The protein below binds the small molecule below.
Small molecule (SMILES): CC(=O)N[C@@H]1[C@@H](O)[C@H](O)[C@@H](CO)O[C@H]1O

Binding-site contacts:
Ligand atom C7 contacts residue ASN702 of chain 1.O at 3.3 Å.
Ligand atom C5 contacts residue ASN702 of chain 1.O at 3.7 Å.
Ligand atom C3 contacts residue ASN702 of chain 1.O at 3.8 Å.
Ligand atom N2 contacts residue ASN702 of chain 1.O at 2.9 Å (h-bond).
Ligand atom C8 contacts residue GLY1124 of chain 1.O at 3.4 Å.
Ligand atom C2 contacts residue ASN702 of chain 1.O at 2.5 Å.
Ligand atom C7 contacts residue ILE1123 of chain 1.O at 4.4 Å (hydrophobic).
Ligand atom C1 contacts residue ASN702 of chain 1.O at 1.5 Å.
Ligand atom C8 contacts residue ILE1123 of chain 1.O at 3.8 Å (hydrophobic).
Ligand atom O5 contacts residue ASN702 of chain 1.O at 2.4 Å (h-bond).
Ligand atom C4 contacts residue ASN702 of chain 1.O at 4.3 Å.
Ligand atom O7 contacts residue ILE1123 of chain 1.O at 4.3 Å.
Ligand atom O7 contacts residue ASN702 of chain 1.O at 3.4 Å (h-bond).
Ligand atom C8 contacts residue ASN702 of chain 1.O at 4.4 Å.

Sequence of chain 1.O:
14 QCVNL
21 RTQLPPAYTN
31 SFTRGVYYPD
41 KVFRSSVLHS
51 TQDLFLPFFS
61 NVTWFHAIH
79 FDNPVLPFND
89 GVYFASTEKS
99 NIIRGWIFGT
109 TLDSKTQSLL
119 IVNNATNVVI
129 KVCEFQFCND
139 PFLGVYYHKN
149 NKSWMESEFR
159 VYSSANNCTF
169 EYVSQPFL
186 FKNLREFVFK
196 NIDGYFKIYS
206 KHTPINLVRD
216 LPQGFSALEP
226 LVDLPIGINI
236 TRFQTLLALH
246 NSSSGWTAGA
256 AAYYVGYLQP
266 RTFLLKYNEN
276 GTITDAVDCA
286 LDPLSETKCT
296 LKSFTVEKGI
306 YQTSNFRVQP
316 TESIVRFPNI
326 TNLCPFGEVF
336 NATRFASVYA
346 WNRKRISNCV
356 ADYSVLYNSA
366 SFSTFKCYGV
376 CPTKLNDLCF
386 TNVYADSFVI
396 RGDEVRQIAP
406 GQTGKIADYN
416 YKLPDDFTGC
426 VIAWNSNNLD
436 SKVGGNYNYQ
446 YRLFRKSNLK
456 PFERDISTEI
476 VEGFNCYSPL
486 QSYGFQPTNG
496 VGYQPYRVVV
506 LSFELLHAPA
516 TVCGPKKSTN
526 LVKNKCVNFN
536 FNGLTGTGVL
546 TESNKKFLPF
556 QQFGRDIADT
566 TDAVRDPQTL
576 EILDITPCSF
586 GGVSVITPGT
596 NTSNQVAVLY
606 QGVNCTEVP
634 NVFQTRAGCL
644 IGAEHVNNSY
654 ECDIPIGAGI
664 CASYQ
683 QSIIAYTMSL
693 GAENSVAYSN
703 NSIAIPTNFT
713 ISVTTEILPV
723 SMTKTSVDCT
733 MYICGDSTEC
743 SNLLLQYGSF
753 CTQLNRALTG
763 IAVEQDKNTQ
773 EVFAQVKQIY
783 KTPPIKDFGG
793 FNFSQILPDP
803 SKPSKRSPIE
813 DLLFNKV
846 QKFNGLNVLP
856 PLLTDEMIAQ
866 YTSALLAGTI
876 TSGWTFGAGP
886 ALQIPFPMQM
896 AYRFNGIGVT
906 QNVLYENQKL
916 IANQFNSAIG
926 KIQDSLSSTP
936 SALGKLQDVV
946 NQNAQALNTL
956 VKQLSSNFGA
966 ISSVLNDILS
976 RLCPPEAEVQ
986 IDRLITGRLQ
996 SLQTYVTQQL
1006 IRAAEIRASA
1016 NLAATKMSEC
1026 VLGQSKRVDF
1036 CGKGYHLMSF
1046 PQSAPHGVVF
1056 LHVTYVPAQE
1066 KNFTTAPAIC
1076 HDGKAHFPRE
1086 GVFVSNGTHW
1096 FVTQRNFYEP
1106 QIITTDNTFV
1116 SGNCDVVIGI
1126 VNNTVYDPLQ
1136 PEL